A protein and the small-molecule ligand that binds it are described below.
Small molecule (SMILES): CC(=O)N[C@@H]1[C@@H](O)[C@H](O)[C@@H](CO)O[C@H]1O

Sequence of chain 1.D:
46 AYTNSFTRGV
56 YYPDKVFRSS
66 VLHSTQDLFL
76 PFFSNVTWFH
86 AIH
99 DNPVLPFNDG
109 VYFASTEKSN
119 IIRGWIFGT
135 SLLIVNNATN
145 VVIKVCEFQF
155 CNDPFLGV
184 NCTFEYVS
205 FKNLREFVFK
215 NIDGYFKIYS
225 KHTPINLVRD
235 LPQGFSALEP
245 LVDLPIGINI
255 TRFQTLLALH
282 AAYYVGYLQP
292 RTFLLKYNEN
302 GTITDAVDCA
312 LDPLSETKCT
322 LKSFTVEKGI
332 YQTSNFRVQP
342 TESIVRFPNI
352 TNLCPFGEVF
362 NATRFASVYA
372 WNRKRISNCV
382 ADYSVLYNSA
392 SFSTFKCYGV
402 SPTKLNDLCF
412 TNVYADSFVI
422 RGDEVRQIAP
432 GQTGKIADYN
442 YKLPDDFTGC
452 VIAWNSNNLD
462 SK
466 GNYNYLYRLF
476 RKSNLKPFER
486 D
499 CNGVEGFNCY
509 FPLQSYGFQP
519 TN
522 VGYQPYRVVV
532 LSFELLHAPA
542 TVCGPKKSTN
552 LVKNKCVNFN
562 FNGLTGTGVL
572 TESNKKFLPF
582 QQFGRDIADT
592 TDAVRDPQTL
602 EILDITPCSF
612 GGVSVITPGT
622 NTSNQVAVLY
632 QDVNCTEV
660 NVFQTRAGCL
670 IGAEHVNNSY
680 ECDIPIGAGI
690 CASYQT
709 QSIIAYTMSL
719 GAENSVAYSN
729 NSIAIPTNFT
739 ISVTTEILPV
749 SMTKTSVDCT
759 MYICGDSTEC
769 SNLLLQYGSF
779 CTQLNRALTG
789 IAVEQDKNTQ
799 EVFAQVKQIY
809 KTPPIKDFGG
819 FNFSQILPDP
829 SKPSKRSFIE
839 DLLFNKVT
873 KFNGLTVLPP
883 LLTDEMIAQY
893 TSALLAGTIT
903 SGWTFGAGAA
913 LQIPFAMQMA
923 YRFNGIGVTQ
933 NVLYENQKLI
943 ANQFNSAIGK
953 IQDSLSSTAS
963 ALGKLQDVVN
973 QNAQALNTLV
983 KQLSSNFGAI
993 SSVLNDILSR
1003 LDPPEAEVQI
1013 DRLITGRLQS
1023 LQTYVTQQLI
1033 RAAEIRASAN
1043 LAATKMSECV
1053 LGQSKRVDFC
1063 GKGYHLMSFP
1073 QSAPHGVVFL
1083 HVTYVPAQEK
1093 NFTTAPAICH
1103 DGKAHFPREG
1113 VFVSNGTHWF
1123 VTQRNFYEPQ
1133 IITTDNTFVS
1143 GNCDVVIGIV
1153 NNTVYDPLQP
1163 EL

Binding-site contacts:
Ligand atom O5 contacts residue ASN635 of chain 1.D at 2.4 Å (h-bond).
Ligand atom C2 contacts residue ASN635 of chain 1.D at 2.5 Å.
Ligand atom C8 contacts residue ASN635 of chain 1.D at 4.0 Å.
Ligand atom C7 contacts residue GLN663 of chain 1.D at 4.5 Å.
Ligand atom C1 contacts residue ASN635 of chain 1.D at 1.5 Å.
Ligand atom N2 contacts residue ASN635 of chain 1.D at 2.9 Å (h-bond).
Ligand atom O7 contacts residue ASN635 of chain 1.D at 3.2 Å (h-bond).
Ligand atom C4 contacts residue ASN635 of chain 1.D at 4.3 Å.
Ligand atom N2 contacts residue GLN663 of chain 1.D at 4.5 Å.
Ligand atom C8 contacts residue GLN663 of chain 1.D at 3.6 Å.
Ligand atom O5 contacts residue THR637 of chain 1.D at 4.4 Å.
Ligand atom C1 contacts residue THR637 of chain 1.D at 4.4 Å.
Ligand atom C5 contacts residue ASN635 of chain 1.D at 3.8 Å.
Ligand atom C3 contacts residue ASN635 of chain 1.D at 3.9 Å.
Ligand atom C7 contacts residue ASN635 of chain 1.D at 3.2 Å.